Binding-site contacts:
Ligand atom N18 contacts residue PHE283 of chain 1.B at 3.8 Å.
Ligand atom O24 contacts residue PHE283 of chain 1.B at 3.2 Å.
Ligand atom N14 contacts residue PHE283 of chain 1.B at 3.7 Å.
Ligand atom N3 contacts residue GLY279 of chain 1.B at 3.7 Å.
Ligand atom N14 contacts residue ILE246 of chain 1.B at 3.7 Å.
Ligand atom C4 contacts residue VAL276 of chain 1.B at 3.8 Å (hydrophobic).
Ligand atom N18 contacts residue ILE246 of chain 1.B at 3.7 Å.
Ligand atom O22 contacts residue GLN280 of chain 1.B at 2.6 Å (h-bond).
Ligand atom C11 contacts residue GLY279 of chain 1.B at 3.4 Å.
Ligand atom C1 contacts residue TYR247 of chain 1.B at 3.5 Å (hydrophobic).
Ligand atom C11 contacts residue MET267 of chain 1.B at 3.8 Å (hydrophobic).
Ligand atom C8 contacts residue GLU275 of chain 1.B at 3.6 Å.
Ligand atom C10 contacts residue GLU275 of chain 1.B at 3.8 Å.
Ligand atom N13 contacts residue PHE283 of chain 1.B at 3.8 Å.
Ligand atom C16 contacts residue PHE283 of chain 1.B at 3.4 Å (hydrophobic).
Ligand atom C17 contacts residue LEU229 of chain 1.B at 3.7 Å (hydrophobic).
Ligand atom C12 contacts residue MET267 of chain 1.B at 3.8 Å (hydrophobic).
Ligand atom C2 contacts residue MET267 of chain 1.B at 3.5 Å (hydrophobic).
Ligand atom C10 contacts residue MET267 of chain 1.B at 3.8 Å (hydrophobic).
Ligand atom C7 contacts residue GLY279 of chain 1.B at 3.5 Å.
Ligand atom C17 contacts residue PHE283 of chain 1.B at 3.4 Å (hydrophobic).
Ligand atom C4 contacts residue TYR247 of chain 1.B at 3.8 Å (hydrophobic).
Ligand atom C12 contacts residue TYR247 of chain 1.B at 3.5 Å (hydrophobic).
Ligand atom C21 contacts residue PHE283 of chain 1.B at 3.4 Å (hydrophobic).
Ligand atom C2 contacts residue GLY279 of chain 1.B at 3.4 Å.
Ligand atom C7 contacts residue TYR247 of chain 1.B at 3.7 Å (hydrophobic).
Ligand atom N5 contacts residue MET267 of chain 1.B at 3.6 Å.
Ligand atom C1 contacts residue MET267 of chain 1.B at 3.6 Å (hydrophobic).
Ligand atom C19 contacts residue GLN280 of chain 1.B at 3.8 Å.
Ligand atom C12 contacts residue GLN280 of chain 1.B at 3.8 Å.
Ligand atom C20 contacts residue GLN280 of chain 1.B at 3.6 Å.
Ligand atom C25 contacts residue LEU189 of chain 1.B at 3.8 Å (hydrophobic).
Ligand atom C15 contacts residue PHE283 of chain 1.B at 3.7 Å (hydrophobic).
Ligand atom C10 contacts residue PRO266 of chain 1.B at 3.6 Å (hydrophobic).
Ligand atom C1 contacts residue GLY279 of chain 1.B at 3.5 Å.
Ligand atom N5 contacts residue GLY279 of chain 1.B at 3.4 Å.
Ligand atom C11 contacts residue PHE283 of chain 1.B at 3.8 Å (hydrophobic).
Ligand atom C19 contacts residue ILE246 of chain 1.B at 3.6 Å (hydrophobic).
Ligand atom C4 contacts residue MET267 of chain 1.B at 3.7 Å (hydrophobic).
Ligand atom N3 contacts residue TYR247 of chain 1.B at 2.6 Å (h-bond).

Sequence of chain 1.B:
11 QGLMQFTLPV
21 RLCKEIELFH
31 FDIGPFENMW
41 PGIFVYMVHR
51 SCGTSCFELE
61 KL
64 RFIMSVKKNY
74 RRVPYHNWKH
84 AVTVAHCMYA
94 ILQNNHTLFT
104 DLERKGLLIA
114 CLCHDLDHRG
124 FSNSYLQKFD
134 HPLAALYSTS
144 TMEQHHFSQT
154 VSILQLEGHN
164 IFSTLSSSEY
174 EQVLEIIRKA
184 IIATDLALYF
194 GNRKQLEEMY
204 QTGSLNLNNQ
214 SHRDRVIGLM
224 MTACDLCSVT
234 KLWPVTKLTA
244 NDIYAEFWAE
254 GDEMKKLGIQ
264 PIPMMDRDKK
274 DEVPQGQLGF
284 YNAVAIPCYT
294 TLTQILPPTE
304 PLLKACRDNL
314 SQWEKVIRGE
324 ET

The protein below binds the small molecule below.
Small molecule (SMILES): Cn1ncc(C(=O)N2CCC2)c1C(=O)NCCc1nc2ccccc2n1C